This small molecule binds to this protein.
Small molecule (SMILES): Nc1nc2c(ncn2[C@@H]2O[C@H](CO[P](=O)(O)O[P](=O)(O)O[C@H]3O[C@H](CO)[C@@H](O)[C@H](O)[C@@H]3O)[C@@H](O)[C@H]2O)c(=O)[nH]1

Sequence of chain 1.D:
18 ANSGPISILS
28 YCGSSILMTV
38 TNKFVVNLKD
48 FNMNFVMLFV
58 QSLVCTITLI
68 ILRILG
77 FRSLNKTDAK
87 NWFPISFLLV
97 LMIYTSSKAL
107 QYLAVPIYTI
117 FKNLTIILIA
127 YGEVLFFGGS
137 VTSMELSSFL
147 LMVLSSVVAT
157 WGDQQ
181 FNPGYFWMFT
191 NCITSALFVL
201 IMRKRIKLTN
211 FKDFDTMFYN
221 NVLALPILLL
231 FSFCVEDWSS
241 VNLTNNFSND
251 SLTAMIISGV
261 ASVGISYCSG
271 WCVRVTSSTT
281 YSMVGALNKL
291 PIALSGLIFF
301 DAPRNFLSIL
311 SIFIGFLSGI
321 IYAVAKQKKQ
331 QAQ

Binding-site contacts:
Ligand atom O2A contacts residue MET35 of chain 1.D at 3.5 Å.
Ligand atom C2 contacts residue SER266 of chain 1.D at 4.0 Å.
Ligand atom C8 contacts residue ILE265 of chain 1.D at 3.6 Å (hydrophobic).
Ligand atom O6A contacts residue LYS289 of chain 1.D at 3.1 Å.
Ligand atom N1 contacts residue SER266 of chain 1.D at 3.6 Å (h-bond).
Ligand atom C6 contacts residue ASN221 of chain 1.D at 4.1 Å.
Ligand atom C6 contacts residue SER266 of chain 1.D at 3.6 Å.
Ligand atom O41 contacts residue LYS289 of chain 1.D at 3.7 Å.
Ligand atom C2 contacts residue SER269 of chain 1.D at 3.6 Å.
Ligand atom C1' contacts residue TYR281 of chain 1.D at 3.8 Å (hydrophobic).
Ligand atom C5 contacts residue SER266 of chain 1.D at 3.9 Å.
Ligand atom C4' contacts residue MET98 of chain 1.D at 3.9 Å (hydrophobic).
Ligand atom N3 contacts residue SER269 of chain 1.D at 3.4 Å.
Ligand atom O2B contacts residue LYS118 of chain 1.D at 4.0 Å.
Ligand atom C3' contacts residue TYR281 of chain 1.D at 3.5 Å (hydrophobic).
Ligand atom C6 contacts residue ASN220 of chain 1.D at 4.0 Å.
Ligand atom N7 contacts residue SER266 of chain 1.D at 3.8 Å.
Ligand atom O2' contacts residue SER269 of chain 1.D at 2.5 Å (h-bond).
Ligand atom N2 contacts residue GLY270 of chain 1.D at 3.6 Å (h-bond).
Ligand atom O4' contacts residue MET98 of chain 1.D at 3.9 Å.
Ligand atom O6 contacts residue ASN221 of chain 1.D at 2.9 Å (h-bond).
Ligand atom O3B contacts residue TYR28 of chain 1.D at 3.5 Å (h-bond).
Ligand atom N2 contacts residue SER269 of chain 1.D at 3.6 Å.
Ligand atom C5 contacts residue ILE265 of chain 1.D at 4.2 Å (hydrophobic).
Ligand atom C2' contacts residue SER269 of chain 1.D at 3.7 Å.
Ligand atom N7 contacts residue ILE265 of chain 1.D at 3.6 Å.
Ligand atom O3' contacts residue MET98 of chain 1.D at 4.0 Å.
Ligand atom C2 contacts residue ASN220 of chain 1.D at 3.5 Å.
Ligand atom O6 contacts residue ASN220 of chain 1.D at 4.0 Å.
Ligand atom N2 contacts residue ASN220 of chain 1.D at 2.9 Å (h-bond).
Ligand atom N2 contacts residue MET202 of chain 1.D at 3.8 Å.
Ligand atom C2' contacts residue TYR281 of chain 1.D at 3.4 Å (hydrophobic).
Ligand atom N1 contacts residue ASN220 of chain 1.D at 3.5 Å (h-bond).
Ligand atom O2' contacts residue TYR281 of chain 1.D at 2.6 Å (h-bond).
Ligand atom O6 contacts residue SER266 of chain 1.D at 3.1 Å (h-bond).
Ligand atom C61 contacts residue LYS289 of chain 1.D at 3.8 Å.
Ligand atom O2' contacts residue TYR28 of chain 1.D at 3.9 Å.
Ligand atom N2 contacts residue SER266 of chain 1.D at 4.1 Å.
Ligand atom O21 contacts residue TYR114 of chain 1.D at 3.2 Å.
Ligand atom O3' contacts residue TYR281 of chain 1.D at 2.5 Å (h-bond).